This small molecule binds to this protein.
Small molecule (SMILES): CC(=O)N[C@@H]1[C@@H](O)[C@H](O)[C@@H](CO)O[C@H]1O

Binding-site contacts:
Ligand atom C7 contacts residue ASN613 of chain 1.A at 3.2 Å.
Ligand atom O5 contacts residue ASN613 of chain 1.A at 2.4 Å (h-bond).
Ligand atom C5 contacts residue ASN613 of chain 1.A at 3.7 Å.
Ligand atom C2 contacts residue ASN613 of chain 1.A at 2.5 Å.
Ligand atom C8 contacts residue ASN613 of chain 1.A at 4.4 Å.
Ligand atom O5 contacts residue THR615 of chain 1.A at 4.5 Å.
Ligand atom O7 contacts residue ASN613 of chain 1.A at 3.2 Å (h-bond).
Ligand atom N2 contacts residue ASN613 of chain 1.A at 2.9 Å (h-bond).
Ligand atom C4 contacts residue ASN613 of chain 1.A at 4.2 Å.
Ligand atom C1 contacts residue ASN613 of chain 1.A at 1.4 Å.
Ligand atom C3 contacts residue ASN613 of chain 1.A at 3.8 Å.

Sequence of chain 1.A:
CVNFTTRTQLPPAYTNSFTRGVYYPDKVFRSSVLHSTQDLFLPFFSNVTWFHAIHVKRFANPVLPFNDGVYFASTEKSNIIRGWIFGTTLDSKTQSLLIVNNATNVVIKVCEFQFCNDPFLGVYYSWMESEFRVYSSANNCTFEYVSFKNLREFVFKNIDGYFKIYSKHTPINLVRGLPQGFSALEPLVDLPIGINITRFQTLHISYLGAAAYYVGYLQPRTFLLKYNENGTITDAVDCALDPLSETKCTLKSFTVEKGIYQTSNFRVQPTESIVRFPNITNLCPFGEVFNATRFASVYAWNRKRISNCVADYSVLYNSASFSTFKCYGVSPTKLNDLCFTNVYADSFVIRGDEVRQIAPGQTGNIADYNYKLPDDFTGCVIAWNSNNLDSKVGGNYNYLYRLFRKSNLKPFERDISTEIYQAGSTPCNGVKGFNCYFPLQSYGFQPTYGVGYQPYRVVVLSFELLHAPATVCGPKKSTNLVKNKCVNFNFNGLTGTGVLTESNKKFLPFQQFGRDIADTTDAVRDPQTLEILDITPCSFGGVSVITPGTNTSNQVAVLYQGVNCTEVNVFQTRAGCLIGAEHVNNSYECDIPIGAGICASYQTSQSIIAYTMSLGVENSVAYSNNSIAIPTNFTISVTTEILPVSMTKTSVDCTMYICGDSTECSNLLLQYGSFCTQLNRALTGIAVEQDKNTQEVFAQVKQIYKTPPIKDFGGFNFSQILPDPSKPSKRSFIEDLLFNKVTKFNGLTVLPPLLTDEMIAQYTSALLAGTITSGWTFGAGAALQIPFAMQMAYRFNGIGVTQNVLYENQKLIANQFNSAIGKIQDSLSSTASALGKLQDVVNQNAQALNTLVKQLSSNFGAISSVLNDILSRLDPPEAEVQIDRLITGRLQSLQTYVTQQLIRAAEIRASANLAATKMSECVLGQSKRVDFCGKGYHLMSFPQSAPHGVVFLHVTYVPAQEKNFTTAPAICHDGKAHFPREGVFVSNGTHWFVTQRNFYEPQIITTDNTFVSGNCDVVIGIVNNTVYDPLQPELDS